Binding-site contacts:
Ligand atom CZ contacts residue CYS319 of chain 1.B at 4.1 Å (hydrophobic).
Ligand atom CZ contacts residue VAL320 of chain 1.B at 4.4 Å (hydrophobic).
Ligand atom CD1 contacts residue CYS319 of chain 1.B at 3.5 Å (hydrophobic).
Ligand atom O contacts residue LYS322 of chain 1.B at 3.0 Å (salt-bridge).
Ligand atom CB contacts residue LYS322 of chain 1.B at 4.4 Å.
Ligand atom OXT contacts residue LYS322 of chain 1.B at 4.5 Å.
Ligand atom CD2 contacts residue CYS319 of chain 1.B at 3.1 Å (hydrophobic).
Ligand atom CE2 contacts residue VAL320 of chain 1.B at 3.6 Å (hydrophobic).
Ligand atom CD2 contacts residue LYS321 of chain 1.B at 3.6 Å.
Ligand atom CE2 contacts residue LYS322 of chain 1.B at 4.4 Å.
Ligand atom OA contacts residue PHE312 of chain 1.B at 3.5 Å.
Ligand atom CA contacts residue LYS322 of chain 1.B at 3.8 Å.
Ligand atom CG contacts residue CYS319 of chain 1.B at 2.7 Å (hydrophobic).
Ligand atom CA contacts residue PHE334 of chain 1.B at 4.4 Å (hydrophobic).
Ligand atom CE2 contacts residue LYS321 of chain 1.B at 3.9 Å.
Ligand atom CD2 contacts residue LYS322 of chain 1.B at 3.9 Å.
Ligand atom CA contacts residue ASP309 of chain 1.B at 3.5 Å.
Ligand atom C contacts residue LYS322 of chain 1.B at 3.6 Å.
Ligand atom O contacts residue ASP309 of chain 1.B at 3.7 Å.
Ligand atom C contacts residue CYS319 of chain 1.B at 4.2 Å (hydrophobic).
Ligand atom OXT contacts residue ASP309 of chain 1.B at 3.5 Å.
Ligand atom CE2 contacts residue CYS319 of chain 1.B at 4.0 Å (hydrophobic).
Ligand atom OA contacts residue ASP309 of chain 1.B at 2.9 Å (salt-bridge).
Ligand atom CB contacts residue CYS319 of chain 1.B at 1.7 Å (hydrophobic).
Ligand atom CE1 contacts residue CYS319 of chain 1.B at 3.9 Å (hydrophobic).
Ligand atom OA contacts residue PHE334 of chain 1.B at 3.7 Å.
Ligand atom C contacts residue ASP309 of chain 1.B at 3.4 Å.
Ligand atom CA contacts residue CYS319 of chain 1.B at 2.8 Å (hydrophobic).
Ligand atom OA contacts residue CYS319 of chain 1.B at 3.1 Å (h-bond).
Ligand atom OA contacts residue LYS322 of chain 1.B at 4.3 Å.
Ligand atom CD2 contacts residue VAL320 of chain 1.B at 3.8 Å (hydrophobic).

Sequence of chain 1.B:
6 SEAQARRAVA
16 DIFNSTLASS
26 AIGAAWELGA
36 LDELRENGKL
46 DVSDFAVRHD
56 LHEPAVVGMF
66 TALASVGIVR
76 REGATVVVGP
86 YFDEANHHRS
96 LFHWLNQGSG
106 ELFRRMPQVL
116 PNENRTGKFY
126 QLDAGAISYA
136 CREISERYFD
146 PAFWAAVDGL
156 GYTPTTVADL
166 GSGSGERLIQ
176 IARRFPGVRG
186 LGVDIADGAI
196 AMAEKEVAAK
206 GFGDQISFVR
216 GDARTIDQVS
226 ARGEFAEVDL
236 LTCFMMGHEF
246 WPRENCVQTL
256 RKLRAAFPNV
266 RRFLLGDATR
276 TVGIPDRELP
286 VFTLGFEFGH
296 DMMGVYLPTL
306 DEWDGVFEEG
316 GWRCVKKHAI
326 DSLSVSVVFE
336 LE

A protein and the small-molecule ligand that binds it are described below.
Small molecule (SMILES): O=C(O)[C@H](O)Cc1ccccc1